Sequence of chain 1.A:
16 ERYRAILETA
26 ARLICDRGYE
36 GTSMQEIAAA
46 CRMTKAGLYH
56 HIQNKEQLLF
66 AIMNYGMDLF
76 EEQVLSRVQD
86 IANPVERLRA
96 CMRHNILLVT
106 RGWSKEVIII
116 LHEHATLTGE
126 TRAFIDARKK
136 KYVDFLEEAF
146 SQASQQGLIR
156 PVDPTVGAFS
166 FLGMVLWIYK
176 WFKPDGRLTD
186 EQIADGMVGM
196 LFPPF

Sequence of chain 1.B:
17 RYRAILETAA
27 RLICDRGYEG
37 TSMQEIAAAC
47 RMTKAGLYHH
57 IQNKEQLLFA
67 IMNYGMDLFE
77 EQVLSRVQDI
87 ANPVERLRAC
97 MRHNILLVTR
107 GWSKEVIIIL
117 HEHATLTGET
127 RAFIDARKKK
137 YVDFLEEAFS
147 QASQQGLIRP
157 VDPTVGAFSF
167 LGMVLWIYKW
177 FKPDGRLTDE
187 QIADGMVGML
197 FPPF

The small molecule below binds the protein below.
Small molecule (SMILES): CC(C)CC(=O)SCCNC(=O)CCNC(=O)[C@H](O)C(C)(C)COP(=O)(O)OP(=O)(O)OC[C@H]1O[C@@H](n2cnc3c(N)ncnc32)[C@H](O)[C@@H]1OP(=O)(O)O

Binding-site contacts:
Ligand atom C4 contacts residue PHE164 of chain 1.B at 3.6 Å (hydrophobic).
Ligand atom O14 contacts residue LYS135 of chain 1.B at 3.3 Å.
Ligand atom C19 contacts residue TRP172 of chain 1.A at 3.5 Å (hydrophobic).
Ligand atom N7 contacts residue LEU167 of chain 1.B at 3.8 Å.
Ligand atom C17 contacts residue LYS175 of chain 1.A at 2.9 Å.
Ligand atom C25 contacts residue ILE115 of chain 1.B at 3.8 Å (hydrophobic).
Ligand atom C23 contacts residue TYR137 of chain 1.B at 3.8 Å (hydrophobic).
Ligand atom N4 contacts residue LEU183 of chain 1.A at 3.2 Å (h-bond).
Ligand atom C12 contacts residue GLY181 of chain 1.A at 3.6 Å.
Ligand atom N5 contacts residue PHE177 of chain 1.A at 3.5 Å.
Ligand atom C7 contacts residue TRP176 of chain 1.A at 3.0 Å (hydrophobic).
Ligand atom N2 contacts residue LYS178 of chain 1.A at 3.1 Å (salt-bridge).
Ligand atom O13 contacts residue ASP131 of chain 1.B at 3.6 Å (salt-bridge).
Ligand atom O3 contacts residue PHE164 of chain 1.B at 3.5 Å.
Ligand atom N5 contacts residue LEU183 of chain 1.A at 3.0 Å (h-bond).
Ligand atom C13 contacts residue LYS134 of chain 1.B at 3.3 Å.
Ligand atom O3 contacts residue GLU142 of chain 1.B at 3.8 Å.
Ligand atom C26 contacts residue PHE75 of chain 1.B at 3.6 Å (hydrophobic).
Ligand atom N6 contacts residue TRP176 of chain 1.A at 3.7 Å.
Ligand atom C26 contacts residue VAL112 of chain 1.B at 3.6 Å (hydrophobic).
Ligand atom N3 contacts residue THR160 of chain 1.B at 3.6 Å.
Ligand atom N6 contacts residue LYS175 of chain 1.A at 2.7 Å (salt-bridge).
Ligand atom O15 contacts residue LYS134 of chain 1.B at 3.5 Å.
Ligand atom C7 contacts residue LYS178 of chain 1.A at 3.8 Å.
Ligand atom N1 contacts residue TRP176 of chain 1.A at 3.7 Å.
Ligand atom O17 contacts residue LYS134 of chain 1.B at 3.5 Å.
Ligand atom N2 contacts residue TRP176 of chain 1.A at 3.6 Å.
Ligand atom N5 contacts residue LYS178 of chain 1.A at 2.9 Å (salt-bridge).
Ligand atom O17 contacts residue MET72 of chain 1.B at 3.5 Å.
Ligand atom C1 contacts residue LYS135 of chain 1.B at 3.7 Å.
Ligand atom C20 contacts residue VAL138 of chain 1.B at 3.8 Å (hydrophobic).
Ligand atom C25 contacts residue MET72 of chain 1.B at 3.4 Å (hydrophobic).
Ligand atom O2 contacts residue LYS135 of chain 1.B at 2.6 Å (salt-bridge).
Ligand atom O12 contacts residue LYS178 of chain 1.A at 3.1 Å.
Ligand atom O16 contacts residue TRP172 of chain 1.A at 2.5 Å (h-bond).
Ligand atom O3 contacts residue LYS135 of chain 1.B at 3.5 Å (salt-bridge).
Ligand atom O6 contacts residue LYS135 of chain 1.B at 3.1 Å (salt-bridge).
Ligand atom N5 contacts residue GLY181 of chain 1.A at 3.4 Å.
Ligand atom N4 contacts residue ARG182 of chain 1.A at 3.7 Å.
Ligand atom P1 contacts residue LYS135 of chain 1.B at 3.4 Å.